Binding-site contacts:
Ligand atom CD2 contacts residue TRP139 of chain 1.C at 3.5 Å (hydrophobic).
Ligand atom CA contacts residue TRP232 of chain 1.B at 3.1 Å (hydrophobic).
Ligand atom CZ2 contacts residue TYR202 of chain 1.C at 3.4 Å (hydrophobic).
Ligand atom CD1 contacts residue TRP139 of chain 1.C at 4.2 Å (hydrophobic).
Ligand atom CE3 contacts residue TRP232 of chain 1.B at 3.2 Å (hydrophobic).
Ligand atom CG contacts residue TRP139 of chain 1.C at 3.6 Å (hydrophobic).
Ligand atom CZ3 contacts residue TRP139 of chain 1.C at 3.7 Å (hydrophobic).
Ligand atom CG contacts residue TYR202 of chain 1.C at 4.3 Å (hydrophobic).
Ligand atom CE2 contacts residue TRP139 of chain 1.C at 4.2 Å (hydrophobic).
Ligand atom NE1 contacts residue ILE277 of chain 1.B at 4.0 Å.
Ligand atom NZ contacts residue SER231 of chain 1.B at 3.3 Å (h-bond).
Ligand atom CD2 contacts residue TYR202 of chain 1.C at 3.5 Å (hydrophobic).
Ligand atom CB contacts residue PHE275 of chain 1.B at 4.2 Å (hydrophobic).
Ligand atom CH2 contacts residue TYR140 of chain 1.C at 3.3 Å (hydrophobic).
Ligand atom OH contacts residue TRP232 of chain 1.B at 2.7 Å (h-bond).
Ligand atom CZ2 contacts residue ILE120 of chain 1.C at 4.2 Å (hydrophobic).
Ligand atom CZ2 contacts residue ARG141 of chain 1.C at 3.6 Å.
Ligand atom CE3 contacts residue TYR202 of chain 1.C at 3.6 Å (hydrophobic).
Ligand atom OH contacts residue TYR202 of chain 1.C at 3.9 Å.
Ligand atom CZ3 contacts residue LYS203 of chain 1.C at 3.9 Å.
Ligand atom CE2 contacts residue TYR202 of chain 1.C at 3.4 Å (hydrophobic).
Ligand atom CZ2 contacts residue TRP139 of chain 1.C at 4.3 Å (hydrophobic).
Ligand atom NE1 contacts residue TRP139 of chain 1.C at 4.3 Å.
Ligand atom CH2 contacts residue ARG141 of chain 1.C at 3.7 Å.
Ligand atom CD1 contacts residue ILE277 of chain 1.B at 3.8 Å (hydrophobic).
Ligand atom CH2 contacts residue TYR202 of chain 1.C at 3.5 Å (hydrophobic).
Ligand atom NE1 contacts residue TYR202 of chain 1.C at 3.8 Å.
Ligand atom CH2 contacts residue TRP139 of chain 1.C at 3.6 Å (hydrophobic).
Ligand atom CE3 contacts residue TRP139 of chain 1.C at 3.8 Å (hydrophobic).
Ligand atom OH contacts residue TYR140 of chain 1.C at 2.6 Å (h-bond).
Ligand atom CZ3 contacts residue TRP232 of chain 1.B at 3.4 Å (hydrophobic).
Ligand atom OH contacts residue PRO204 of chain 1.C at 4.1 Å.
Ligand atom CB contacts residue TRP139 of chain 1.C at 3.4 Å (hydrophobic).
Ligand atom CZ3 contacts residue TYR140 of chain 1.C at 3.4 Å (hydrophobic).
Ligand atom CZ3 contacts residue TYR202 of chain 1.C at 3.5 Å (hydrophobic).
Ligand atom NZ contacts residue TRP232 of chain 1.B at 3.0 Å (h-bond).
Ligand atom OH contacts residue TRP139 of chain 1.C at 3.6 Å.
Ligand atom OH contacts residue LYS203 of chain 1.C at 2.6 Å (salt-bridge).
Ligand atom NZ contacts residue TYR283 of chain 1.B at 3.8 Å.
Ligand atom CA contacts residue TYR283 of chain 1.B at 3.8 Å (hydrophobic).

The protein below binds the small molecule below.
Small molecule (SMILES): NCCc1c[nH]c2ccc(O)cc12

Sequence of chain 1.C:
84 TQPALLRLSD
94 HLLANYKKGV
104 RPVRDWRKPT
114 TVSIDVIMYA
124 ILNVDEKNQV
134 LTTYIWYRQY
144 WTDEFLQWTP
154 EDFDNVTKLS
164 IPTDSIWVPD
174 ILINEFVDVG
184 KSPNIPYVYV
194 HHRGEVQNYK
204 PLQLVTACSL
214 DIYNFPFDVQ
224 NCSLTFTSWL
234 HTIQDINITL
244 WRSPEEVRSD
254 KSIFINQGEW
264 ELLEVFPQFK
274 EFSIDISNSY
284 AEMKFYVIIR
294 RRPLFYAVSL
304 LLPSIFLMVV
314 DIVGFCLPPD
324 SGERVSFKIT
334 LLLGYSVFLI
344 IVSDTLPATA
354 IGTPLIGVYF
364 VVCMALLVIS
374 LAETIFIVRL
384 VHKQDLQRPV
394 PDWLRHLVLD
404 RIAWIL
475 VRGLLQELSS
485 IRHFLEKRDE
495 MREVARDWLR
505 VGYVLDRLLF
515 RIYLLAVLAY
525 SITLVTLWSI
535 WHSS

Sequence of chain 1.B:
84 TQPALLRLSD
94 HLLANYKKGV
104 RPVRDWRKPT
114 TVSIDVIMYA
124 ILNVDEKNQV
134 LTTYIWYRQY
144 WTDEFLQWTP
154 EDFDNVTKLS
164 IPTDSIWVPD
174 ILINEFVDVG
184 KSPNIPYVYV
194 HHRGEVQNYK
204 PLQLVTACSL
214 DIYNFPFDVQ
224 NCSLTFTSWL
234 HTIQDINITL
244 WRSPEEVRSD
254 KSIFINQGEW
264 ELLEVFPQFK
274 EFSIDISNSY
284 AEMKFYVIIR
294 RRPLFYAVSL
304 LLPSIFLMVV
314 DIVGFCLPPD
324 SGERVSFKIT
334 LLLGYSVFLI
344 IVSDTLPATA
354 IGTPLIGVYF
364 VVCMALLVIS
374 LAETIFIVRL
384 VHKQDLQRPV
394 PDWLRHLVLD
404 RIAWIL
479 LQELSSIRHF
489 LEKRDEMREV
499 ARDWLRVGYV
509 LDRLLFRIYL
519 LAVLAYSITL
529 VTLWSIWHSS